Binding-site contacts:
Ligand atom C1 contacts residue LYS104 of chain 1.A at 4.5 Å.
Ligand atom C2 contacts residue LYS104 of chain 1.A at 4.4 Å.
Ligand atom C2 contacts residue ARG269 of chain 1.A at 3.4 Å.
Ligand atom O2 contacts residue GLU398 of chain 1.A at 4.1 Å.
Ligand atom O1 contacts residue GLU83 of chain 1.A at 4.3 Å.
Ligand atom O1 contacts residue THR84 of chain 1.A at 3.9 Å.
Ligand atom O2 contacts residue ARG269 of chain 1.A at 3.1 Å.
Ligand atom O3 contacts residue ARG269 of chain 1.A at 3.9 Å.
Ligand atom O3 contacts residue GLU398 of chain 1.A at 3.6 Å (salt-bridge).
Ligand atom N1 contacts residue GLU83 of chain 1.A at 3.1 Å (salt-bridge).
Ligand atom C1 contacts residue ARG269 of chain 1.A at 3.3 Å.
Ligand atom O1 contacts residue ARG269 of chain 1.A at 2.5 Å (salt-bridge).
Ligand atom C1 contacts residue GLU83 of chain 1.A at 3.6 Å.
Ligand atom C2 contacts residue GLU398 of chain 1.A at 4.1 Å.
Ligand atom N1 contacts residue LYS104 of chain 1.A at 3.7 Å.
Ligand atom O2 contacts residue GLU83 of chain 1.A at 3.8 Å.
Ligand atom C2 contacts residue GLU83 of chain 1.A at 3.9 Å.

Sequence of chain 1.A:
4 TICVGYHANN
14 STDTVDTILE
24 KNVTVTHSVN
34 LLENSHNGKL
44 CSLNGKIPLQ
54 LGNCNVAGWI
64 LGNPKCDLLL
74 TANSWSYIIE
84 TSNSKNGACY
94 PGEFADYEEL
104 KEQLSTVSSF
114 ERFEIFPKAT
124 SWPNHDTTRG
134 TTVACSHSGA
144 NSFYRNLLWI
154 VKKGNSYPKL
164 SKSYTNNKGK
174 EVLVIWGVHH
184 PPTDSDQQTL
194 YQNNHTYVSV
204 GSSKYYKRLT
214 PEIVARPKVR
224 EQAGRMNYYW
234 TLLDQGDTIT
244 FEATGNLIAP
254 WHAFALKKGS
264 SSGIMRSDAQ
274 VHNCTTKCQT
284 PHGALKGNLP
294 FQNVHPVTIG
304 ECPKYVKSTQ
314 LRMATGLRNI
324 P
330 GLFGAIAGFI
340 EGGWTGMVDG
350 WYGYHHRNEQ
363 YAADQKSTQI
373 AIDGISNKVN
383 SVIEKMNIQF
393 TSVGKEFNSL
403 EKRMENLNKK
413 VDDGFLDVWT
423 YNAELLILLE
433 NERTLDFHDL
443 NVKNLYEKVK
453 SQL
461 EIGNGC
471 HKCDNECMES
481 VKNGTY

This protein binds this small molecule.
Small molecule (SMILES): NC(=O)C(=O)O